Sequence of chain 1.B:
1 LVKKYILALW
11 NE

A small-molecule ligand and the protein it binds are described below.
Small molecule (SMILES): Nc1ncnc2c1c(I)cn2[C@@H]1O[C@H](CO)[C@@H](O)[C@H]1O

Sequence of chain 1.A:
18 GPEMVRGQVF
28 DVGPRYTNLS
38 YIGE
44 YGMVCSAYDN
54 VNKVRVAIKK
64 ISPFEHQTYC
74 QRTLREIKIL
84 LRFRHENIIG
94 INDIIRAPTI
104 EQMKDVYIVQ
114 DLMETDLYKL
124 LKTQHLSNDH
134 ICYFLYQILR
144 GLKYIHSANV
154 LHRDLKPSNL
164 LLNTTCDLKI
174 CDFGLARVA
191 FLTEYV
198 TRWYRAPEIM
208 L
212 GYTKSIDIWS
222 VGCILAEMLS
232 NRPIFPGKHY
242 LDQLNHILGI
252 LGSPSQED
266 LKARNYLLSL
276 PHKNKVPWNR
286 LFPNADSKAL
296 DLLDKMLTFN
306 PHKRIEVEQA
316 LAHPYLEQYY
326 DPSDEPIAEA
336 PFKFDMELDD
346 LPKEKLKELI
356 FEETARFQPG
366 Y

Binding-site contacts:
Ligand atom C5' contacts residue GLU41 of chain 1.A at 3.3 Å.
Ligand atom C2 contacts residue MET116 of chain 1.A at 3.0 Å (hydrophobic).
Ligand atom O2' contacts residue LYS122 of chain 1.A at 2.5 Å (salt-bridge).
Ligand atom C6 contacts residue ALA60 of chain 1.A at 3.4 Å (hydrophobic).
Ligand atom C6 contacts residue ASP114 of chain 1.A at 3.8 Å.
Ligand atom O5' contacts residue ASP119 of chain 1.A at 3.6 Å (salt-bridge).
Ligand atom N6 contacts residue ALA60 of chain 1.A at 3.5 Å.
Ligand atom O4' contacts residue GLU41 of chain 1.A at 2.8 Å (salt-bridge).
Ligand atom N6 contacts residue ASP114 of chain 1.A at 3.1 Å (salt-bridge).
Ligand atom IAE contacts residue GLN113 of chain 1.A at 3.8 Å.
Ligand atom N9 contacts residue VAL47 of chain 1.A at 4.0 Å.
Ligand atom C6 contacts residue LEU164 of chain 1.A at 3.5 Å (hydrophobic).
Ligand atom O2' contacts residue ILE39 of chain 1.A at 3.3 Å.
Ligand atom N1 contacts residue MET116 of chain 1.A at 3.0 Å (h-bond).
Ligand atom C2' contacts residue LYS122 of chain 1.A at 3.6 Å.
Ligand atom O2' contacts residue GLU12 of chain 1.B at 2.7 Å (salt-bridge).
Ligand atom N3 contacts residue GLU12 of chain 1.B at 4.0 Å.
Ligand atom C7 contacts residue LEU164 of chain 1.A at 3.9 Å (hydrophobic).
Ligand atom O5' contacts residue SER161 of chain 1.A at 3.3 Å (h-bond).
Ligand atom C1' contacts residue GLU41 of chain 1.A at 4.0 Å.
Ligand atom O3' contacts residue LYS122 of chain 1.A at 3.0 Å (salt-bridge).
Ligand atom C3' contacts residue LYS122 of chain 1.A at 3.7 Å.
Ligand atom N1 contacts residue LEU115 of chain 1.A at 3.6 Å.
Ligand atom N6 contacts residue LEU164 of chain 1.A at 3.6 Å.
Ligand atom N1 contacts residue ALA60 of chain 1.A at 3.4 Å.
Ligand atom C3' contacts residue ASP119 of chain 1.A at 3.5 Å.
Ligand atom C5' contacts residue SER161 of chain 1.A at 4.0 Å.
Ligand atom C1' contacts residue ILE39 of chain 1.A at 3.7 Å (hydrophobic).
Ligand atom C4' contacts residue LYS122 of chain 1.A at 4.0 Å.
Ligand atom N1 contacts residue ASP114 of chain 1.A at 3.5 Å (salt-bridge).
Ligand atom C8 contacts residue VAL47 of chain 1.A at 3.9 Å (hydrophobic).
Ligand atom N1 contacts residue LEU164 of chain 1.A at 4.0 Å.
Ligand atom C2 contacts residue LEU115 of chain 1.A at 3.6 Å (hydrophobic).
Ligand atom N3 contacts residue MET116 of chain 1.A at 4.0 Å.
Ligand atom C4' contacts residue GLU41 of chain 1.A at 3.5 Å.
Ligand atom C5 contacts residue LEU164 of chain 1.A at 3.5 Å (hydrophobic).
Ligand atom C5 contacts residue ALA60 of chain 1.A at 4.0 Å (hydrophobic).
Ligand atom C2' contacts residue GLU12 of chain 1.B at 3.2 Å.
Ligand atom C3' contacts residue LEU164 of chain 1.A at 3.8 Å (hydrophobic).
Ligand atom O3' contacts residue ASP119 of chain 1.A at 2.1 Å (salt-bridge).